Binding-site contacts:
Ligand atom C2 contacts residue PHE283 of chain 1.D at 3.6 Å (hydrophobic).
Ligand atom C16 contacts residue PHE283 of chain 1.D at 3.5 Å (hydrophobic).
Ligand atom C22 contacts residue MET267 of chain 1.D at 3.5 Å (hydrophobic).
Ligand atom C7 contacts residue PHE250 of chain 1.D at 3.8 Å (hydrophobic).
Ligand atom C14 contacts residue PHE283 of chain 1.D at 3.8 Å (hydrophobic).
Ligand atom C12 contacts residue MET267 of chain 1.D at 4.0 Å (hydrophobic).
Ligand atom N6 contacts residue PHE250 of chain 1.D at 3.6 Å.
Ligand atom C23 contacts residue MET268 of chain 1.D at 4.0 Å (hydrophobic).
Ligand atom C7 contacts residue PHE283 of chain 1.D at 3.9 Å (hydrophobic).
Ligand atom C21 contacts residue SER127 of chain 1.D at 3.9 Å.
Ligand atom N3 contacts residue PHE283 of chain 1.D at 3.7 Å.
Ligand atom C23 contacts residue SER127 of chain 1.D at 3.9 Å.
Ligand atom C25 contacts residue GLN280 of chain 1.D at 4.0 Å.
Ligand atom C26 contacts residue MET267 of chain 1.D at 3.9 Å (hydrophobic).
Ligand atom C2 contacts residue PHE250 of chain 1.D at 3.8 Å (hydrophobic).
Ligand atom C26 contacts residue TYR247 of chain 1.D at 3.6 Å (hydrophobic).
Ligand atom C28 contacts residue ILE246 of chain 1.D at 3.3 Å (hydrophobic).
Ligand atom C27 contacts residue SER231 of chain 1.D at 3.1 Å.
Ligand atom C25 contacts residue ILE246 of chain 1.D at 3.6 Å (hydrophobic).
Ligand atom C24 contacts residue LEU229 of chain 1.D at 3.8 Å (hydrophobic).
Ligand atom O10 contacts residue LEU189 of chain 1.D at 3.6 Å.
Ligand atom N4 contacts residue LEU189 of chain 1.D at 3.9 Å.
Ligand atom C28 contacts residue VAL232 of chain 1.D at 3.7 Å (hydrophobic).
Ligand atom C26 contacts residue PHE283 of chain 1.D at 3.8 Å (hydrophobic).
Ligand atom C22 contacts residue PHE250 of chain 1.D at 3.5 Å (hydrophobic).
Ligand atom C21 contacts residue SER125 of chain 1.D at 3.6 Å.
Ligand atom O11 contacts residue LEU189 of chain 1.D at 3.9 Å.
Ligand atom N5 contacts residue GLN280 of chain 1.D at 3.5 Å (h-bond).
Ligand atom C28 contacts residue SER231 of chain 1.D at 3.0 Å.
Ligand atom C26 contacts residue GLN280 of chain 1.D at 3.5 Å.
Ligand atom C9 contacts residue PHE283 of chain 1.D at 3.7 Å (hydrophobic).
Ligand atom C14 contacts residue ILE246 of chain 1.D at 4.1 Å (hydrophobic).
Ligand atom C27 contacts residue ILE246 of chain 1.D at 3.5 Å (hydrophobic).
Ligand atom C23 contacts residue ILE265 of chain 1.D at 3.8 Å (hydrophobic).
Ligand atom C19 contacts residue SER127 of chain 1.D at 4.0 Å.
Ligand atom N6 contacts residue PHE283 of chain 1.D at 4.0 Å.
Ligand atom C24 contacts residue ILE246 of chain 1.D at 4.0 Å (hydrophobic).
Ligand atom C20 contacts residue ILE265 of chain 1.D at 3.9 Å (hydrophobic).
Ligand atom C17 contacts residue SER125 of chain 1.D at 4.0 Å.
Ligand atom N5 contacts residue PHE283 of chain 1.D at 4.0 Å.

The small molecule below binds the protein below.
Small molecule (SMILES): CCc1nc2ccccc2nc1N1CCN(S(=O)(=O)c2ccc(C)cc2)CC1

Sequence of chain 1.D:
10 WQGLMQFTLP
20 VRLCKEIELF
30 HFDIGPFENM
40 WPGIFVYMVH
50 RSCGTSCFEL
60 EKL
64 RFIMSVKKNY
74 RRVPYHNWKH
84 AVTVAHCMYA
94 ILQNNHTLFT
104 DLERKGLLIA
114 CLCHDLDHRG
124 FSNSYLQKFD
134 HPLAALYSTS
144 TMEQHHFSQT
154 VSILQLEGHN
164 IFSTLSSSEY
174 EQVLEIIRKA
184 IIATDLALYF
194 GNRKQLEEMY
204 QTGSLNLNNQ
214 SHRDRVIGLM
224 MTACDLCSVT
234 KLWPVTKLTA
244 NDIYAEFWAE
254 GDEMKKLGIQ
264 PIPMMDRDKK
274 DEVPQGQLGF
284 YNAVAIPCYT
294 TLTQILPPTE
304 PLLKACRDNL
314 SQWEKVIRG